This protein binds this small molecule.
Small molecule (SMILES): CC(=O)N[C@@H]1[C@@H](O)[C@H](O)[C@@H](CO)O[C@H]1O

Sequence of chain 1.E:
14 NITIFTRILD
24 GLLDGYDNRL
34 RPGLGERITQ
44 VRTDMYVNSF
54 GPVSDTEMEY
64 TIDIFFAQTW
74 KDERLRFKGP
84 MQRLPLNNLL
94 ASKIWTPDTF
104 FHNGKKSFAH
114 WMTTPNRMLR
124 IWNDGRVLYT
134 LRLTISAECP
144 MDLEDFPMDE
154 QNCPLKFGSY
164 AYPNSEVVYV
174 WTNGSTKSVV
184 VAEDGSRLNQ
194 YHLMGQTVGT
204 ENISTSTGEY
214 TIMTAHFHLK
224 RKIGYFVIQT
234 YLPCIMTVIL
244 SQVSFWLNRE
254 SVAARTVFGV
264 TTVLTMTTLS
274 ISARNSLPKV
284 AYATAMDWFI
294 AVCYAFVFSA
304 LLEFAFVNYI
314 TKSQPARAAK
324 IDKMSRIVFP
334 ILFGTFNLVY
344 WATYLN

Binding-site contacts:
Ligand atom C7 contacts residue ASN205 of chain 1.E at 3.4 Å.
Ligand atom C6 contacts residue ASN167 of chain 1.E at 3.8 Å.
Ligand atom C5 contacts residue ASN205 of chain 1.E at 3.6 Å.
Ligand atom C8 contacts residue ASN205 of chain 1.E at 4.2 Å.
Ligand atom O5 contacts residue ASN167 of chain 1.E at 3.3 Å (h-bond).
Ligand atom C8 contacts residue THR203 of chain 1.E at 4.4 Å.
Ligand atom O7 contacts residue ASN205 of chain 1.E at 3.6 Å.
Ligand atom C1 contacts residue ASN205 of chain 1.E at 1.4 Å.
Ligand atom C4 contacts residue ASN205 of chain 1.E at 4.2 Å.
Ligand atom O5 contacts residue ASN205 of chain 1.E at 2.4 Å (h-bond).
Ligand atom C1 contacts residue ASN167 of chain 1.E at 4.1 Å.
Ligand atom C2 contacts residue ASN205 of chain 1.E at 2.4 Å.
Ligand atom N2 contacts residue ASN205 of chain 1.E at 2.9 Å (h-bond).
Ligand atom C8 contacts residue GLU204 of chain 1.E at 4.0 Å.
Ligand atom C5 contacts residue ASN167 of chain 1.E at 3.9 Å.
Ligand atom C3 contacts residue ASN205 of chain 1.E at 3.8 Å.